Sequence of chain 1.B:
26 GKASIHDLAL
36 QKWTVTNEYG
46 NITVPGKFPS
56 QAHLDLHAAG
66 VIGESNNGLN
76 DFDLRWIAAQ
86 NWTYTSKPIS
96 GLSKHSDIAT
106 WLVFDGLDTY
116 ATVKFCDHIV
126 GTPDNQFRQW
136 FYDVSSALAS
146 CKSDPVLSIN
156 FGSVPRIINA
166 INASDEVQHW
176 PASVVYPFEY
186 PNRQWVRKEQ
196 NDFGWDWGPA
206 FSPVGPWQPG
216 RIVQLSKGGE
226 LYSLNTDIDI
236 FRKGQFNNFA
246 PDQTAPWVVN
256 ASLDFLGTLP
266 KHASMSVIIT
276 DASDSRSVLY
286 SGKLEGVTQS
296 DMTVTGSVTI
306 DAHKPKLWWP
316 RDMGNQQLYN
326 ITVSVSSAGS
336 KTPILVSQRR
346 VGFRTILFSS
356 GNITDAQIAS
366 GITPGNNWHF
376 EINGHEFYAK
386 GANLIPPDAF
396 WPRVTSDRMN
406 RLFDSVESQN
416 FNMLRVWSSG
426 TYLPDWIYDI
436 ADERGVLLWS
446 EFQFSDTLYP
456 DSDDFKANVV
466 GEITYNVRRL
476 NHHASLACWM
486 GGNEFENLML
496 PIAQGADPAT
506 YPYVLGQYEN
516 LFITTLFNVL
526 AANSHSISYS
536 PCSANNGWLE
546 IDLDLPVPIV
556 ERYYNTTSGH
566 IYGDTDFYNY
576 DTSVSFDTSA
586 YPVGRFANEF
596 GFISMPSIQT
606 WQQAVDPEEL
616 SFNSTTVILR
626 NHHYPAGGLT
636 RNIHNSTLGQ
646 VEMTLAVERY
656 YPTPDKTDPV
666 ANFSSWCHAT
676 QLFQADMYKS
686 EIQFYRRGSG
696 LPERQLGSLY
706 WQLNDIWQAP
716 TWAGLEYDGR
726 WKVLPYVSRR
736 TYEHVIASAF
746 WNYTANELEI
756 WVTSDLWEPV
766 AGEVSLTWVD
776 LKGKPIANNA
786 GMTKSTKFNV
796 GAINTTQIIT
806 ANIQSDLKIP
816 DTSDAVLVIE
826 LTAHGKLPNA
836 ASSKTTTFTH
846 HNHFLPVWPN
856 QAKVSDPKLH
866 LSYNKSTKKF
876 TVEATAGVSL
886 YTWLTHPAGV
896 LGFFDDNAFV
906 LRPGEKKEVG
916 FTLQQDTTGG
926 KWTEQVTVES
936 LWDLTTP

The small molecule below binds the protein below.
Small molecule (SMILES): CC(=O)N[C@@H]1[C@@H](O[C@H]2[C@H](O)[C@@H](NC(C)=O)CO[C@@H]2CO)[C@H](O)[C@@H](CO)O[C@H]1O

Binding-site contacts:
Ligand atom N2 contacts residue LEU544 of chain 1.B at 2.9 Å (h-bond).
Ligand atom C5 contacts residue ASN357 of chain 1.B at 3.5 Å.
Ligand atom C1 contacts residue ASN357 of chain 1.B at 1.4 Å.
Ligand atom C7 contacts residue LEU544 of chain 1.B at 3.5 Å (hydrophobic).
Ligand atom C3 contacts residue LEU544 of chain 1.B at 4.1 Å (hydrophobic).
Ligand atom C3 contacts residue ASN357 of chain 1.B at 3.9 Å.
Ligand atom O5 contacts residue ASN357 of chain 1.B at 2.2 Å (h-bond).
Ligand atom O6 contacts residue ARG557 of chain 1.B at 3.1 Å (salt-bridge).
Ligand atom C8 contacts residue LEU544 of chain 1.B at 3.3 Å (hydrophobic).
Ligand atom O7 contacts residue ASN560 of chain 1.B at 4.5 Å.
Ligand atom C1 contacts residue LEU544 of chain 1.B at 4.4 Å (hydrophobic).
Ligand atom C5 contacts residue ARG557 of chain 1.B at 3.9 Å.
Ligand atom C4 contacts residue ASN357 of chain 1.B at 4.2 Å.
Ligand atom N2 contacts residue ASN357 of chain 1.B at 3.2 Å (h-bond).
Ligand atom C1 contacts residue ARG557 of chain 1.B at 3.9 Å.
Ligand atom O5 contacts residue ARG557 of chain 1.B at 3.5 Å (salt-bridge).
Ligand atom C8 contacts residue TRP543 of chain 1.B at 4.2 Å (hydrophobic).
Ligand atom O7 contacts residue LEU544 of chain 1.B at 4.4 Å.
Ligand atom O7 contacts residue ASN357 of chain 1.B at 3.6 Å (h-bond).
Ligand atom O3 contacts residue LEU544 of chain 1.B at 4.5 Å.
Ligand atom C2 contacts residue ASN357 of chain 1.B at 2.6 Å.
Ligand atom C5 contacts residue LEU544 of chain 1.B at 4.0 Å (hydrophobic).
Ligand atom C6 contacts residue ARG557 of chain 1.B at 4.1 Å.
Ligand atom C2 contacts residue LEU544 of chain 1.B at 3.9 Å (hydrophobic).
Ligand atom C6 contacts residue ASN357 of chain 1.B at 4.5 Å.
Ligand atom C7 contacts residue ASN357 of chain 1.B at 3.6 Å.